A protein and the small-molecule ligand that binds it are described below.
Small molecule (SMILES): CO[C@H](C)C(=O)N[C@@H](Cc1cccc(-c2nccs2)c1)[C@H](O)CN[C@H]1CC2(CCC2)Oc2ncc(CC(C)(C)C)cc21

Binding-site contacts:
Ligand atom O34 contacts residue TYR90 of chain 1.B at 3.4 Å.
Ligand atom C19 contacts residue ASP247 of chain 1.B at 3.4 Å.
Ligand atom C42 contacts residue THR250 of chain 1.B at 3.4 Å.
Ligand atom O5 contacts residue ASP51 of chain 1.B at 2.7 Å (salt-bridge).
Ligand atom C20 contacts residue GLY53 of chain 1.B at 3.3 Å.
Ligand atom C42 contacts residue THR91 of chain 1.B at 3.5 Å.
Ligand atom C26 contacts residue TYR217 of chain 1.B at 3.7 Å (hydrophobic).
Ligand atom C7 contacts residue ASP51 of chain 1.B at 3.4 Å.
Ligand atom C35 contacts residue THR91 of chain 1.B at 3.3 Å.
Ligand atom C9 contacts residue LEU49 of chain 1.B at 3.7 Å (hydrophobic).
Ligand atom O5 contacts residue SER54 of chain 1.B at 3.6 Å.
Ligand atom C25 contacts residue THR348 of chain 1.B at 3.7 Å.
Ligand atom C2 contacts residue ASP51 of chain 1.B at 3.5 Å.
Ligand atom C14 contacts residue GLY53 of chain 1.B at 3.4 Å.
Ligand atom C39 contacts residue ILE129 of chain 1.B at 3.6 Å (hydrophobic).
Ligand atom C14 contacts residue ASP247 of chain 1.B at 3.5 Å.
Ligand atom C12 contacts residue PHE127 of chain 1.B at 3.6 Å (hydrophobic).
Ligand atom C7 contacts residue GLY249 of chain 1.B at 3.6 Å.
Ligand atom C40 contacts residue GLN31 of chain 1.B at 3.4 Å.
Ligand atom O36 contacts residue GLY249 of chain 1.B at 3.3 Å (h-bond).
Ligand atom N4 contacts residue ASP247 of chain 1.B at 2.7 Å (salt-bridge).
Ligand atom N4 contacts residue GLY53 of chain 1.B at 3.0 Å (h-bond).
Ligand atom N6 contacts residue GLY249 of chain 1.B at 2.9 Å (h-bond).
Ligand atom O5 contacts residue GLY53 of chain 1.B at 3.3 Å (h-bond).
Ligand atom C22 contacts residue PRO89 of chain 1.B at 3.5 Å (hydrophobic).
Ligand atom C40 contacts residue GLY32 of chain 1.B at 3.3 Å.
Ligand atom C9 contacts residue GLY249 of chain 1.B at 3.2 Å.
Ligand atom C3 contacts residue ASP247 of chain 1.B at 3.2 Å.
Ligand atom C40 contacts residue GLY30 of chain 1.B at 3.4 Å.
Ligand atom N38 contacts residue ILE129 of chain 1.B at 3.4 Å.
Ligand atom O17 contacts residue THR91 of chain 1.B at 3.3 Å.
Ligand atom C27 contacts residue PRO89 of chain 1.B at 3.5 Å (hydrophobic).
Ligand atom C16 contacts residue THR91 of chain 1.B at 3.7 Å.
Ligand atom O5 contacts residue TYR90 of chain 1.B at 3.5 Å.
Ligand atom O34 contacts residue THR91 of chain 1.B at 3.1 Å (h-bond).
Ligand atom C24 contacts residue ARG254 of chain 1.B at 3.7 Å.
Ligand atom C24 contacts residue THR348 of chain 1.B at 3.6 Å.
Ligand atom C33 contacts residue THR91 of chain 1.B at 3.7 Å.
Ligand atom C1 contacts residue GLY249 of chain 1.B at 3.6 Å.
Ligand atom C39 contacts residue GLY30 of chain 1.B at 3.2 Å.

Sequence of chain 1.B:
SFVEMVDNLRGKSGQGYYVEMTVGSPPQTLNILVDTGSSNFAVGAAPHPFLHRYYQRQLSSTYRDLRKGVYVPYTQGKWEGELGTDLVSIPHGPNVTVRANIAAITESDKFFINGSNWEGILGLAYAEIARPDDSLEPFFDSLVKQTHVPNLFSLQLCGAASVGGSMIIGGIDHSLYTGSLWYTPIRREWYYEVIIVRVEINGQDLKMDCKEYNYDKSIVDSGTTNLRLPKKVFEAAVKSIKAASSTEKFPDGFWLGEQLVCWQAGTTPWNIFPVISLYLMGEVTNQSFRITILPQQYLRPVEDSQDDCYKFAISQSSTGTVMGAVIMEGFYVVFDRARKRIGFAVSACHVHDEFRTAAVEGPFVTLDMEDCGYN